Sequence of chain 1.A:
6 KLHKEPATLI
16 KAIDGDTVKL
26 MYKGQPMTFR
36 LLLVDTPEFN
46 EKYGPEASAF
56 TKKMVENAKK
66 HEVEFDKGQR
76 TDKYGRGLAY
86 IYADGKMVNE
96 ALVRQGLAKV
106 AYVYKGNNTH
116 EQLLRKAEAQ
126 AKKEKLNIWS

This protein binds this small molecule.
Small molecule (SMILES): Cc1cn([C@H]2C[C@H](OP(=O)(O)O)[C@@H](COP(=O)(O)O)O2)c(=O)[nH]c1=O

Binding-site contacts:
Ligand atom C2' contacts residue TYR107 of chain 1.A at 3.9 Å (hydrophobic).
Ligand atom C5' contacts residue ARG81 of chain 1.A at 4.1 Å.
Ligand atom C4 contacts residue LEU83 of chain 1.A at 3.8 Å (hydrophobic).
Ligand atom C5' contacts residue TYR107 of chain 1.A at 3.7 Å (hydrophobic).
Ligand atom O5' contacts residue ARG35 of chain 1.A at 3.6 Å.
Ligand atom O6P contacts residue CA1 of chain 1.C at 4.1 Å.
Ligand atom C5M contacts residue TYR107 of chain 1.A at 3.8 Å (hydrophobic).
Ligand atom C5M contacts residue ARG35 of chain 1.A at 3.8 Å.
Ligand atom C4 contacts residue TYR109 of chain 1.A at 3.6 Å (hydrophobic).
Ligand atom O4 contacts residue LEU37 of chain 1.A at 3.8 Å.
Ligand atom N3 contacts residue LEU83 of chain 1.A at 3.8 Å.
Ligand atom P1 contacts residue TYR79 of chain 1.A at 3.6 Å.
Ligand atom O5P contacts residue ARG35 of chain 1.A at 2.8 Å (salt-bridge).
Ligand atom O4 contacts residue LEU83 of chain 1.A at 3.7 Å.
Ligand atom O4 contacts residue TYR109 of chain 1.A at 3.9 Å.
Ligand atom O5' contacts residue ARG81 of chain 1.A at 3.1 Å (salt-bridge).
Ligand atom O2P contacts residue TYR79 of chain 1.A at 2.5 Å (h-bond).
Ligand atom C2' contacts residue TYR109 of chain 1.A at 3.6 Å (hydrophobic).
Ligand atom O1P contacts residue TYR79 of chain 1.A at 3.5 Å (h-bond).
Ligand atom P2 contacts residue ARG35 of chain 1.A at 3.5 Å.
Ligand atom P2 contacts residue CA1 of chain 1.C at 4.0 Å.
Ligand atom O6P contacts residue ARG81 of chain 1.A at 2.9 Å (salt-bridge).
Ligand atom C3' contacts residue TYR107 of chain 1.A at 4.0 Å (hydrophobic).
Ligand atom C6 contacts residue ARG81 of chain 1.A at 4.1 Å.
Ligand atom C4' contacts residue ARG81 of chain 1.A at 3.9 Å.
Ligand atom N3 contacts residue TYR109 of chain 1.A at 3.4 Å.
Ligand atom P2 contacts residue ARG81 of chain 1.A at 4.0 Å.
Ligand atom O4' contacts residue ARG81 of chain 1.A at 3.0 Å (salt-bridge).
Ligand atom C5M contacts residue LEU36 of chain 1.A at 4.0 Å (hydrophobic).
Ligand atom C5 contacts residue TYR107 of chain 1.A at 4.1 Å (hydrophobic).
Ligand atom O5P contacts residue ASP40 of chain 1.A at 3.3 Å (salt-bridge).
Ligand atom O5P contacts residue CA1 of chain 1.C at 3.1 Å.
Ligand atom O6P contacts residue ARG35 of chain 1.A at 2.8 Å (salt-bridge).
Ligand atom P1 contacts residue LYS78 of chain 1.A at 3.7 Å.
Ligand atom O2P contacts residue LYS78 of chain 1.A at 4.1 Å.
Ligand atom O2 contacts residue ASP77 of chain 1.A at 4.0 Å.
Ligand atom O3' contacts residue LYS78 of chain 1.A at 3.4 Å (salt-bridge).
Ligand atom C2 contacts residue TYR109 of chain 1.A at 3.8 Å (hydrophobic).
Ligand atom O1P contacts residue LYS78 of chain 1.A at 2.7 Å (salt-bridge).
Ligand atom O5P contacts residue TYR107 of chain 1.A at 4.1 Å.